Binding-site contacts:
Ligand atom C6 contacts residue SER125 of chain 1.B at 4.3 Å.
Ligand atom N2 contacts residue ASN126 of chain 1.B at 3.0 Å (h-bond).
Ligand atom C8 contacts residue ASN126 of chain 1.B at 4.4 Å.
Ligand atom C2 contacts residue ASN126 of chain 1.B at 2.5 Å.
Ligand atom O7 contacts residue ASN126 of chain 1.B at 2.9 Å (h-bond).
Ligand atom O5 contacts residue SER125 of chain 1.B at 3.7 Å.
Ligand atom C7 contacts residue ASN126 of chain 1.B at 3.2 Å.
Ligand atom C1 contacts residue ASN126 of chain 1.B at 1.4 Å.
Ligand atom O6 contacts residue SER125 of chain 1.B at 4.1 Å.
Ligand atom C4 contacts residue ASN126 of chain 1.B at 4.3 Å.
Ligand atom C3 contacts residue ASN126 of chain 1.B at 3.8 Å.
Ligand atom O5 contacts residue ASN126 of chain 1.B at 2.5 Å (h-bond).
Ligand atom C5 contacts residue ASN126 of chain 1.B at 3.8 Å.

Sequence of chain 1.B:
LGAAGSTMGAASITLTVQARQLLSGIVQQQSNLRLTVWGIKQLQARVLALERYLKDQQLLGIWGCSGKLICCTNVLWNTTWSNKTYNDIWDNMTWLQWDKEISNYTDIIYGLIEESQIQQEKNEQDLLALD

The small molecule below binds the protein below.
Small molecule (SMILES): CC(=O)N[C@@H]1[C@@H](O)[C@H](O)[C@@H](CO)O[C@H]1O